Binding-site contacts:
Ligand atom O5 contacts residue GLU10 of chain 1.B at 4.3 Å.
Ligand atom O6 contacts residue PHE5 of chain 1.B at 3.8 Å.
Ligand atom C1 contacts residue SER14 of chain 1.B at 1.6 Å.
Ligand atom C3 contacts residue SER14 of chain 1.B at 3.2 Å.
Ligand atom O5 contacts residue SER14 of chain 1.B at 2.5 Å (h-bond).
Ligand atom C2 contacts residue GLU13 of chain 1.B at 3.7 Å.
Ligand atom O6 contacts residue CYS3 of chain 1.B at 4.1 Å.
Ligand atom C1 contacts residue GLU13 of chain 1.B at 4.3 Å.
Ligand atom O2 contacts residue SER14 of chain 1.B at 3.8 Å.
Ligand atom C2 contacts residue GLU10 of chain 1.B at 4.2 Å.
Ligand atom C1 contacts residue PHE5 of chain 1.B at 4.2 Å (hydrophobic).
Ligand atom O5 contacts residue PHE5 of chain 1.B at 3.7 Å.
Ligand atom C5 contacts residue SER14 of chain 1.B at 2.8 Å.
Ligand atom C2 contacts residue SER14 of chain 1.B at 2.6 Å.
Ligand atom C4 contacts residue SER14 of chain 1.B at 3.6 Å.
Ligand atom C1 contacts residue GLU10 of chain 1.B at 3.3 Å.
Ligand atom O2 contacts residue GLU10 of chain 1.B at 3.5 Å.
Ligand atom O6 contacts residue SER14 of chain 1.B at 4.2 Å.
Ligand atom C6 contacts residue SER14 of chain 1.B at 4.1 Å.
Ligand atom O4 contacts residue SER14 of chain 1.B at 4.5 Å.
Ligand atom O3 contacts residue SER14 of chain 1.B at 4.5 Å.
Ligand atom O2 contacts residue GLU13 of chain 1.B at 4.0 Å.

The small molecule below binds the protein below.
Small molecule (SMILES): OC[C@H]1O[C@H](O)[C@@H](O)[C@@H](O)[C@@H]1O

Sequence of chain 1.B:
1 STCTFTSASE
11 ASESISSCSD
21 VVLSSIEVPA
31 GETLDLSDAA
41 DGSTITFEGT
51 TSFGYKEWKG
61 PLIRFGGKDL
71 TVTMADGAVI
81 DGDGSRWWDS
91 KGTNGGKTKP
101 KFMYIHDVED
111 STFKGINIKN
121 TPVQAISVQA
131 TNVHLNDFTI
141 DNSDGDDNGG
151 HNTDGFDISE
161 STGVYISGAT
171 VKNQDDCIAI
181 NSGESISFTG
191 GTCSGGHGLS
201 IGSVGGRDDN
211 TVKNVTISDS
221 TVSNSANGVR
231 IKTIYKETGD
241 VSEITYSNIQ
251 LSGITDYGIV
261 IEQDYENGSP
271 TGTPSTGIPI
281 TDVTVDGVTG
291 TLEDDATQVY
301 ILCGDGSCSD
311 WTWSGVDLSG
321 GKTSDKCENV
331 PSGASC